Binding-site contacts:
Ligand atom C2 contacts residue ASP116 of chain 1.D at 4.3 Å.
Ligand atom C2 contacts residue FE1 of chain 1.S at 2.5 Å.
Ligand atom C1 contacts residue HIS114 of chain 1.D at 3.8 Å.
Ligand atom O1 contacts residue LYS99 of chain 1.D at 3.7 Å.
Ligand atom C3 contacts residue FE1 of chain 1.S at 4.0 Å.
Ligand atom O5 contacts residue HIS214 of chain 1.D at 3.6 Å (h-bond).
Ligand atom C5 contacts residue ILE101 of chain 1.D at 4.3 Å (hydrophobic).
Ligand atom O2 contacts residue HIS214 of chain 1.D at 3.5 Å (h-bond).
Ligand atom O1 contacts residue PRO1 of chain 1.T at 3.5 Å (h-bond).
Ligand atom O4 contacts residue ILE101 of chain 1.D at 4.2 Å.
Ligand atom O4 contacts residue LYS103 of chain 1.D at 3.8 Å.
Ligand atom O1 contacts residue ASP116 of chain 1.D at 3.3 Å (salt-bridge).
Ligand atom C1 contacts residue FE1 of chain 1.S at 2.1 Å.
Ligand atom C3 contacts residue LYS99 of chain 1.D at 4.2 Å.
Ligand atom O2 contacts residue FE1 of chain 1.S at 2.2 Å.
Ligand atom O2 contacts residue ASP116 of chain 1.D at 2.8 Å (salt-bridge).
Ligand atom C2 contacts residue HIS214 of chain 1.D at 4.2 Å.
Ligand atom O2 contacts residue PHE208 of chain 1.D at 3.9 Å.
Ligand atom O5 contacts residue SER216 of chain 1.D at 4.4 Å.
Ligand atom O5 contacts residue FE1 of chain 1.S at 2.3 Å.
Ligand atom O1 contacts residue HIS114 of chain 1.D at 4.0 Å.
Ligand atom O2 contacts residue LEU229 of chain 1.D at 4.4 Å.
Ligand atom C1 contacts residue ASP116 of chain 1.D at 3.2 Å.
Ligand atom O3 contacts residue ILE101 of chain 1.D at 4.3 Å.
Ligand atom O5 contacts residue ASP116 of chain 1.D at 4.3 Å.
Ligand atom C1 contacts residue HIS214 of chain 1.D at 4.0 Å.
Ligand atom C5 contacts residue SER216 of chain 1.D at 3.2 Å.
Ligand atom C2 contacts residue HIS114 of chain 1.D at 3.9 Å.
Ligand atom C1 contacts residue LYS99 of chain 1.D at 4.4 Å.
Ligand atom C4 contacts residue SER216 of chain 1.D at 3.8 Å.
Ligand atom O4 contacts residue SER216 of chain 1.D at 2.5 Å (h-bond).
Ligand atom O5 contacts residue LEU148 of chain 1.D at 4.1 Å.
Ligand atom O2 contacts residue HIS114 of chain 1.D at 4.2 Å.
Ligand atom O1 contacts residue FE1 of chain 1.S at 2.7 Å.
Ligand atom O5 contacts residue HIS114 of chain 1.D at 3.0 Å.
Ligand atom O3 contacts residue SER216 of chain 1.D at 3.9 Å.
Ligand atom C3 contacts residue ILE101 of chain 1.D at 4.3 Å (hydrophobic).

Sequence of chain 1.D:
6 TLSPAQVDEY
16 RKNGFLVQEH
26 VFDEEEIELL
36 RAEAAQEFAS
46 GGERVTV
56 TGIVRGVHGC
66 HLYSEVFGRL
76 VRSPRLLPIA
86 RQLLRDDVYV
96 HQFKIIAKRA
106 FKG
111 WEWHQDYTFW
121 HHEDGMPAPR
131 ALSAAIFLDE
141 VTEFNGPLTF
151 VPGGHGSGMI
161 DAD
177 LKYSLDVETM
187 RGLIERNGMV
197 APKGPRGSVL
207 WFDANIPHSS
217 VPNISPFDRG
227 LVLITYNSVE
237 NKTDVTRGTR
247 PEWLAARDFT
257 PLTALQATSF

The protein below binds the small molecule below.
Small molecule (SMILES): O=C(O)CCC(=O)C(=O)O